Binding-site contacts:
Ligand atom N03 contacts residue GLU293 of chain 1.D at 3.2 Å (salt-bridge).
Ligand atom O32 contacts residue HIS62 of chain 1.D at 3.0 Å (h-bond).
Ligand atom F23 contacts residue THR141 of chain 1.D at 3.7 Å.
Ligand atom F23 contacts residue SER242 of chain 1.D at 2.7 Å.
Ligand atom C27 contacts residue ASN289 of chain 1.D at 3.5 Å.
Ligand atom C22 contacts residue SER242 of chain 1.D at 3.1 Å.
Ligand atom C21 contacts residue SER242 of chain 1.D at 3.3 Å.
Ligand atom N03 contacts residue MET290 of chain 1.D at 3.2 Å (h-bond).
Ligand atom N19 contacts residue GLU237 of chain 1.D at 3.4 Å.
Ligand atom CL25 contacts residue ASN244 of chain 1.D at 3.5 Å.
Ligand atom F23 contacts residue SER140 of chain 1.D at 3.6 Å.
Ligand atom C33 contacts residue ASP338 of chain 1.D at 3.6 Å.
Ligand atom N28 contacts residue GLY295 of chain 1.D at 3.4 Å (h-bond).
Ligand atom N28 contacts residue GLU293 of chain 1.D at 3.3 Å (salt-bridge).
Ligand atom O31 contacts residue ASP338 of chain 1.D at 3.2 Å (salt-bridge).
Ligand atom O31 contacts residue HIS62 of chain 1.D at 3.4 Å (h-bond).
Ligand atom C17 contacts residue TRP291 of chain 1.D at 3.4 Å (hydrophobic).
Ligand atom C31 contacts residue GLY337 of chain 1.D at 3.5 Å.
Ligand atom O16 contacts residue MET290 of chain 1.D at 2.8 Å (h-bond).
Ligand atom C02 contacts residue GLU293 of chain 1.D at 3.7 Å.
Ligand atom CL25 contacts residue PHE243 of chain 1.D at 3.2 Å.
Ligand atom C20 contacts residue GLU237 of chain 1.D at 3.6 Å.
Ligand atom C34 contacts residue ARG340 of chain 1.D at 3.4 Å.
Ligand atom N28 contacts residue VAL294 of chain 1.D at 3.4 Å.
Ligand atom C33 contacts residue ARG340 of chain 1.D at 3.5 Å.
Ligand atom N28 contacts residue MET290 of chain 1.D at 3.1 Å (h-bond).
Ligand atom C02 contacts residue MET290 of chain 1.D at 3.3 Å (hydrophobic).
Ligand atom N19 contacts residue ASN289 of chain 1.D at 3.0 Å (h-bond).
Ligand atom O18 contacts residue GLY337 of chain 1.D at 3.2 Å (h-bond).
Ligand atom N14 contacts residue GLY337 of chain 1.D at 3.1 Å (h-bond).
Ligand atom O31 contacts residue TRP291 of chain 1.D at 3.5 Å (h-bond).
Ligand atom O18 contacts residue MET339 of chain 1.D at 3.1 Å.
Ligand atom C32 contacts residue TRP291 of chain 1.D at 3.7 Å (hydrophobic).
Ligand atom C27 contacts residue TRP291 of chain 1.D at 3.6 Å (hydrophobic).
Ligand atom C15 contacts residue MET290 of chain 1.D at 3.5 Å (hydrophobic).
Ligand atom O31 contacts residue ARG340 of chain 1.D at 3.7 Å.
Ligand atom C20 contacts residue ASN289 of chain 1.D at 3.7 Å.
Ligand atom O16 contacts residue ASN289 of chain 1.D at 3.4 Å (h-bond).
Ligand atom O18 contacts residue TRP291 of chain 1.D at 3.3 Å.
Ligand atom O32 contacts residue GLN292 of chain 1.D at 3.2 Å (h-bond).

Sequence of chain 1.D:
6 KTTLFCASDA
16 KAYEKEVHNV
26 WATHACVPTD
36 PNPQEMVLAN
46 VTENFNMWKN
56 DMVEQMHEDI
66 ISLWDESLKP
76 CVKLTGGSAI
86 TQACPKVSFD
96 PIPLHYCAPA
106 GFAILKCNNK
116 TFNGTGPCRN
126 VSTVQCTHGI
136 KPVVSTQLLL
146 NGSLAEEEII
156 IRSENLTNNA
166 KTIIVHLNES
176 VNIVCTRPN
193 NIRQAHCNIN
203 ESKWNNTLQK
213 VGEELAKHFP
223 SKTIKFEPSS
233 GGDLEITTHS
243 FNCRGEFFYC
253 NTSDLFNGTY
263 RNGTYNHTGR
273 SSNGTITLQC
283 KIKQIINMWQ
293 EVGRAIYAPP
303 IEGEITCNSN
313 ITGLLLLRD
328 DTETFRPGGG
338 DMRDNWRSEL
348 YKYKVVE

A protein and the small-molecule ligand that binds it are described below.
Small molecule (SMILES): [H]/N=C(/N)NC[C@H]1[C@H](CC[C@@H](O)CO)c2cc(CNC)ccc2[C@@H]1NC(=O)C(=O)Nc1ccc(Cl)c(F)c1